Binding-site contacts:
Ligand atom OAE contacts residue LEU59 of chain 1.A at 4.0 Å.
Ligand atom CAW contacts residue VAL56 of chain 1.A at 3.9 Å (hydrophobic).
Ligand atom CAS contacts residue LEU52 of chain 1.A at 3.6 Å (hydrophobic).
Ligand atom CAI contacts residue ILE96 of chain 1.A at 4.0 Å (hydrophobic).
Ligand atom CAR contacts residue GLN30 of chain 1.A at 4.0 Å.
Ligand atom CAR contacts residue VAL56 of chain 1.A at 3.6 Å (hydrophobic).
Ligand atom CAT contacts residue LEU52 of chain 1.A at 3.8 Å (hydrophobic).
Ligand atom CAQ contacts residue LEU59 of chain 1.A at 3.9 Å (hydrophobic).
Ligand atom CAQ contacts residue ARG62 of chain 1.A at 3.5 Å.
Ligand atom NAN contacts residue VAL56 of chain 1.A at 3.5 Å.
Ligand atom OAE contacts residue ARG62 of chain 1.A at 3.1 Å (salt-bridge).
Ligand atom F2 contacts residue GLN30 of chain 1.A at 3.4 Å.
Ligand atom CAM contacts residue LEU59 of chain 1.A at 3.4 Å (hydrophobic).
Ligand atom CAG contacts residue ILE96 of chain 1.A at 3.7 Å (hydrophobic).
Ligand atom SAP contacts residue VAL56 of chain 1.A at 4.0 Å.
Ligand atom CAX contacts residue GLN30 of chain 1.A at 3.4 Å.
Ligand atom CAQ contacts residue ARG34 of chain 1.A at 3.9 Å.
Ligand atom CAX contacts residue VAL56 of chain 1.A at 3.8 Å (hydrophobic).
Ligand atom OAF contacts residue ARG62 of chain 1.A at 2.8 Å (salt-bridge).
Ligand atom CAH contacts residue NAP1 of chain 1.D at 3.7 Å.
Ligand atom CAL contacts residue PRO53 of chain 1.A at 4.0 Å (hydrophobic).
Ligand atom CAU contacts residue GLN30 of chain 1.A at 4.0 Å.
Ligand atom CAU contacts residue LEU59 of chain 1.A at 3.9 Å (hydrophobic).
Ligand atom CAI contacts residue PHE33 of chain 1.A at 3.8 Å (hydrophobic).
Ligand atom F3 contacts residue VAL56 of chain 1.A at 3.7 Å.
Ligand atom CAY contacts residue GLN30 of chain 1.A at 3.5 Å.
Ligand atom CAA contacts residue LYS55 of chain 1.A at 3.6 Å.
Ligand atom CAV contacts residue VAL56 of chain 1.A at 3.9 Å (hydrophobic).
Ligand atom F1 contacts residue GLN30 of chain 1.A at 3.1 Å.
Ligand atom CAG contacts residue NAP1 of chain 1.D at 3.5 Å.
Ligand atom OAF contacts residue ARG34 of chain 1.A at 3.0 Å (salt-bridge).
Ligand atom SAP contacts residue PRO53 of chain 1.A at 3.8 Å.
Ligand atom CAJ contacts residue LEU52 of chain 1.A at 3.7 Å (hydrophobic).
Ligand atom CAA contacts residue VAL56 of chain 1.A at 4.1 Å (hydrophobic).
Ligand atom F3 contacts residue ARG34 of chain 1.A at 4.0 Å.
Ligand atom NAN contacts residue GLN30 of chain 1.A at 3.4 Å (h-bond).
Ligand atom F2 contacts residue ARG34 of chain 1.A at 3.3 Å.
Ligand atom OAE contacts residue ARG34 of chain 1.A at 3.4 Å.
Ligand atom CAK contacts residue PHE33 of chain 1.A at 4.0 Å (hydrophobic).
Ligand atom OAE contacts residue PHE33 of chain 1.A at 3.4 Å.

This small molecule binds to this protein.
Small molecule (SMILES): Cc1nc(C(F)(F)F)c(C(=O)O)cc1-c1nc(-c2ccccc2)cs1

Sequence of chain 1.A:
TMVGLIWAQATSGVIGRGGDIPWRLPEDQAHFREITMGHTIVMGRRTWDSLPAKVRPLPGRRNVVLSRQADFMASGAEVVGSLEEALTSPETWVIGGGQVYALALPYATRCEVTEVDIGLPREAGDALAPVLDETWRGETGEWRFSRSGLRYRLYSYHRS